Sequence of chain 11.C:
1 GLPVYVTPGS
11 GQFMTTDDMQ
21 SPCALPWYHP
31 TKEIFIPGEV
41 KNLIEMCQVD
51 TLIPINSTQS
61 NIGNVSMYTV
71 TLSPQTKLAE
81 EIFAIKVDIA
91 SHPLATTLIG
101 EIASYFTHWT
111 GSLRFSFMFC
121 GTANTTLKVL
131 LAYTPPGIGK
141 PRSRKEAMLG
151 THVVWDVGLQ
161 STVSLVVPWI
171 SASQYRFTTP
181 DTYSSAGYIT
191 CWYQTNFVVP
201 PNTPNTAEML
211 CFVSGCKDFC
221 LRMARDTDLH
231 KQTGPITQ

A protein and the small-molecule ligand that binds it are described below.
Small molecule (SMILES): Cc1cc(CCCOc2c(C)cc(-c3coc(C)n3)cc2C)on1

Sequence of chain 11.A:
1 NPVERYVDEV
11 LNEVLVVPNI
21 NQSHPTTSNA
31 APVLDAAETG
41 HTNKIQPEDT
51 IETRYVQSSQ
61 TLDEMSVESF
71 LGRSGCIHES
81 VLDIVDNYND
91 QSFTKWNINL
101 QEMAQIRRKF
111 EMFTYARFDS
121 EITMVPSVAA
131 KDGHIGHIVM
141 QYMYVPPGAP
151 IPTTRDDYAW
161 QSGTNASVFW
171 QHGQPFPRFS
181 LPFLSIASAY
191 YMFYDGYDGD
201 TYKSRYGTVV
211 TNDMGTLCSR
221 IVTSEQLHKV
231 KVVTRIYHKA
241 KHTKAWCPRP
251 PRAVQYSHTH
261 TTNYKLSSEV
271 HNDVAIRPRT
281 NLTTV

Binding-site contacts:
Ligand atom C2B contacts residue ILE122 of chain 11.A at 3.9 Å (hydrophobic).
Ligand atom C5B contacts residue TYR144 of chain 11.A at 3.6 Å (hydrophobic).
Ligand atom O5A contacts residue TYR144 of chain 11.A at 3.1 Å.
Ligand atom C4 contacts residue TYR190 of chain 11.A at 3.8 Å (hydrophobic).
Ligand atom C2A contacts residue TYR144 of chain 11.A at 3.7 Å (hydrophobic).
Ligand atom C1B contacts residue ILE98 of chain 11.A at 3.6 Å (hydrophobic).
Ligand atom CM6 contacts residue TYR144 of chain 11.A at 3.7 Å (hydrophobic).
Ligand atom N2 contacts residue LEU100 of chain 11.A at 3.8 Å.
Ligand atom CM2 contacts residue ILE122 of chain 11.A at 3.7 Å (hydrophobic).
Ligand atom O5A contacts residue PHE179 of chain 11.A at 3.7 Å.
Ligand atom CM4 contacts residue VAL168 of chain 11.A at 3.5 Å (hydrophobic).
Ligand atom C1A contacts residue TYR144 of chain 11.A at 3.1 Å (hydrophobic).
Ligand atom C2C contacts residue ILE98 of chain 11.A at 4.0 Å (hydrophobic).
Ligand atom C1B contacts residue LEU181 of chain 11.A at 3.8 Å (hydrophobic).
Ligand atom C4B contacts residue LEU181 of chain 11.A at 3.8 Å (hydrophobic).
Ligand atom C3 contacts residue LEU100 of chain 11.A at 3.9 Å (hydrophobic).
Ligand atom CM4 contacts residue TYR142 of chain 11.A at 3.1 Å (hydrophobic).
Ligand atom O5A contacts residue ALA166 of chain 11.A at 3.9 Å.
Ligand atom C5 contacts residue MET214 of chain 11.A at 3.6 Å (hydrophobic).
Ligand atom CM6 contacts residue LEU181 of chain 11.A at 3.7 Å (hydrophobic).
Ligand atom O1 contacts residue MET214 of chain 11.A at 3.2 Å.
Ligand atom C1C contacts residue MET214 of chain 11.A at 3.7 Å (hydrophobic).
Ligand atom C4A contacts residue TYR144 of chain 11.A at 3.8 Å (hydrophobic).
Ligand atom O1 contacts residue LEU100 of chain 11.A at 4.0 Å.
Ligand atom CM2 contacts residue ILE236 of chain 11.A at 4.0 Å (hydrophobic).
Ligand atom O1B contacts residue ILE98 of chain 11.A at 2.9 Å.
Ligand atom N3A contacts residue PHE179 of chain 11.A at 3.0 Å.
Ligand atom C6B contacts residue ILE98 of chain 11.A at 3.6 Å (hydrophobic).
Ligand atom C2B contacts residue ILE98 of chain 11.A at 3.9 Å (hydrophobic).
Ligand atom C5B contacts residue LEU181 of chain 11.A at 3.3 Å (hydrophobic).
Ligand atom C2A contacts residue PHE179 of chain 11.A at 3.3 Å (hydrophobic).
Ligand atom CM3 contacts residue TYR190 of chain 11.A at 3.9 Å (hydrophobic).
Ligand atom N2 contacts residue MET214 of chain 11.A at 3.8 Å.
Ligand atom C4A contacts residue PHE179 of chain 11.A at 3.3 Å (hydrophobic).
Ligand atom CM4 contacts residue PHE179 of chain 11.A at 3.9 Å (hydrophobic).
Ligand atom CM6 contacts residue LEU184 of chain 11.A at 3.4 Å (hydrophobic).
Ligand atom C1A contacts residue PHE179 of chain 11.A at 3.5 Å (hydrophobic).
Ligand atom N3A contacts residue LEU217 of chain 11.A at 3.4 Å.
Ligand atom C6B contacts residue LEU181 of chain 11.A at 3.3 Å (hydrophobic).
Ligand atom C4B contacts residue PHE179 of chain 11.A at 3.9 Å (hydrophobic).